The protein below binds the small molecule below.
Small molecule (SMILES): CC(=O)N[C@@H]1[C@@H](O)[C@H](O)[C@@H](CO)O[C@H]1O

Binding-site contacts:
Ligand atom C5 contacts residue ASN808 of chain 1.B at 3.7 Å.
Ligand atom N2 contacts residue ASN808 of chain 1.B at 2.9 Å (h-bond).
Ligand atom C4 contacts residue ASN808 of chain 1.B at 4.2 Å.
Ligand atom C1 contacts residue ILE1166 of chain 1.B at 3.9 Å (hydrophobic).
Ligand atom O6 contacts residue ILE1166 of chain 1.B at 3.8 Å.
Ligand atom C2 contacts residue ASN808 of chain 1.B at 2.5 Å.
Ligand atom C7 contacts residue ASN808 of chain 1.B at 3.6 Å.
Ligand atom O6 contacts residue ASN808 of chain 1.B at 4.5 Å.
Ligand atom C1 contacts residue ASN808 of chain 1.B at 1.4 Å.
Ligand atom O5 contacts residue ASN808 of chain 1.B at 2.4 Å (h-bond).
Ligand atom C8 contacts residue TYR1206 of chain 1.B at 4.1 Å (hydrophobic).
Ligand atom O5 contacts residue ILE1166 of chain 1.B at 3.5 Å.
Ligand atom O7 contacts residue ASN808 of chain 1.B at 3.9 Å.
Ligand atom C3 contacts residue ASN808 of chain 1.B at 3.8 Å.
Ligand atom C5 contacts residue ILE1166 of chain 1.B at 4.5 Å (hydrophobic).

Sequence of chain 1.B:
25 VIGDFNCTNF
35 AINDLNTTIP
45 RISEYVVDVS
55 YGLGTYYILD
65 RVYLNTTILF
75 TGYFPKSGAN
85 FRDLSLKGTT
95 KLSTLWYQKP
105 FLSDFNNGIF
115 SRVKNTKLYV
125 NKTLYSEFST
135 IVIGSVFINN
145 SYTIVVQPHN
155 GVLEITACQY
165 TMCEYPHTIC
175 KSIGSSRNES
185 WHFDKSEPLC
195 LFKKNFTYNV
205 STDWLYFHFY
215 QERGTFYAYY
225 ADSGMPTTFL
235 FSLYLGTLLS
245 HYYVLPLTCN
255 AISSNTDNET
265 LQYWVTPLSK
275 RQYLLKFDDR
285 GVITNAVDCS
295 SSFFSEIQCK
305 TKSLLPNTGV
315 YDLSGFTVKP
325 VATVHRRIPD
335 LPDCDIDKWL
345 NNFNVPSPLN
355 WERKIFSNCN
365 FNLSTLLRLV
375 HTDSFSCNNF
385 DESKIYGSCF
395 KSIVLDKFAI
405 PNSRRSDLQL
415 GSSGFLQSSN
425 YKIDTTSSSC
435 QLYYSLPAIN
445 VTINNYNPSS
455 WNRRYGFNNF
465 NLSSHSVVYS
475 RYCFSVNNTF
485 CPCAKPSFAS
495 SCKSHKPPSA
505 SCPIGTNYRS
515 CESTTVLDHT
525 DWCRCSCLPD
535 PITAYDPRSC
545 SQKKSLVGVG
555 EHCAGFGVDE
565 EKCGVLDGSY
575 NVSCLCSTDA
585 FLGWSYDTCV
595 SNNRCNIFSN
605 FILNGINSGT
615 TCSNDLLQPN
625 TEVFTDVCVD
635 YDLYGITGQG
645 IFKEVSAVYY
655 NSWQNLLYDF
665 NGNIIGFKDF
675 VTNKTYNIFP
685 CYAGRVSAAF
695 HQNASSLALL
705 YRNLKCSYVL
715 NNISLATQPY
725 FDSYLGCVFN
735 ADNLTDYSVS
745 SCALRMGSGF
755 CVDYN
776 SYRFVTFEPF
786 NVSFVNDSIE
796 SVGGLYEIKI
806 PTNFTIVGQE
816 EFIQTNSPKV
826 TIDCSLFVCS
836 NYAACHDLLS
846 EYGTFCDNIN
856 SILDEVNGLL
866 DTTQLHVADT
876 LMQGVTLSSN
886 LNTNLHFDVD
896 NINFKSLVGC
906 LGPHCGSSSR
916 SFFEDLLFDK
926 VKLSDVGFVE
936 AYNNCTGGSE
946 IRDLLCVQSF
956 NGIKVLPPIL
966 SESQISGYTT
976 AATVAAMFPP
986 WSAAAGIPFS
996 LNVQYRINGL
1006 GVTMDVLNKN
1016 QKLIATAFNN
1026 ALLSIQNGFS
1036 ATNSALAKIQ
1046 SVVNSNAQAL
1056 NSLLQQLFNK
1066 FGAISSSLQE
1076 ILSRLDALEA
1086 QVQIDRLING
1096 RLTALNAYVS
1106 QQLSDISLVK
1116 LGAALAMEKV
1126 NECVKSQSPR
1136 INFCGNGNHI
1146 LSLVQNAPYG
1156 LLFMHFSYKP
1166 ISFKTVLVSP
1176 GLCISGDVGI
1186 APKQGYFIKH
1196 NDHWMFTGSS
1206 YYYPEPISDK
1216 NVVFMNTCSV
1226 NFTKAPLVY